Sequence of chain 1.A:
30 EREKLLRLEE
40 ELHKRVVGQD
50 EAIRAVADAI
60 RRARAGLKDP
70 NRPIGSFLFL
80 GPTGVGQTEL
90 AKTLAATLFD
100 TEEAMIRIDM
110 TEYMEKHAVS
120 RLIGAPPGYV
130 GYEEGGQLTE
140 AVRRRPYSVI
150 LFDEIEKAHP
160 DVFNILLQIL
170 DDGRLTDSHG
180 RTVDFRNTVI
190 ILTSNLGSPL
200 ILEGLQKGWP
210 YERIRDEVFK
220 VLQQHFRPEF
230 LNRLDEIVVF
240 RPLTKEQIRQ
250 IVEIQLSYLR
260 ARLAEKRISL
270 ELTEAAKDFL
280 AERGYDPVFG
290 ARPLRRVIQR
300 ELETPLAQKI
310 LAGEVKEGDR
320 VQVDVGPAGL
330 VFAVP

This small molecule binds to this protein.
Small molecule (SMILES): CNc1ccccc1C(=O)O[C@H]1C[C@H](n2cnc3c(N)ncnc32)O[C@@H]1CO[P](=O)(O)OP(=O)(O)O

Binding-site contacts:
Ligand atom O1A contacts residue GLN86 of chain 1.A at 3.1 Å (h-bond).
Ligand atom O1B contacts residue GLN86 of chain 1.A at 2.9 Å (h-bond).
Ligand atom N6 contacts residue VAL46 of chain 1.A at 2.6 Å (h-bond).
Ligand atom O2A contacts residue THR87 of chain 1.A at 3.3 Å.
Ligand atom O1B contacts residue GLY83 of chain 1.A at 3.3 Å (h-bond).
Ligand atom C2 contacts residue ARG44 of chain 1.A at 3.2 Å.
Ligand atom C2B contacts residue GLU88 of chain 1.A at 3.5 Å.
Ligand atom O1A contacts residue GLY85 of chain 1.A at 3.2 Å.
Ligand atom C5' contacts residue GLN254 of chain 1.A at 3.5 Å.
Ligand atom O3A contacts residue ARG291 of chain 1.A at 3.3 Å (salt-bridge).
Ligand atom C4B contacts residue ALA290 of chain 1.A at 3.4 Å (hydrophobic).
Ligand atom C4' contacts residue GLN254 of chain 1.A at 3.3 Å.
Ligand atom C2 contacts residue VAL46 of chain 1.A at 3.5 Å (hydrophobic).
Ligand atom C5B contacts residue ARG291 of chain 1.A at 3.5 Å.
Ligand atom O1B contacts residue GLY85 of chain 1.A at 3.1 Å (h-bond).
Ligand atom N7 contacts residue VAL84 of chain 1.A at 3.1 Å.
Ligand atom PB contacts residue ARG291 of chain 1.A at 3.5 Å.
Ligand atom C8 contacts residue GLY83 of chain 1.A at 3.5 Å.
Ligand atom C6 contacts residue VAL46 of chain 1.A at 3.5 Å (hydrophobic).
Ligand atom O3A contacts residue GLY83 of chain 1.A at 3.4 Å.
Ligand atom O1A contacts residue THR87 of chain 1.A at 3.2 Å (h-bond).
Ligand atom C5' contacts residue ARG294 of chain 1.A at 3.5 Å.
Ligand atom CM' contacts residue ARG294 of chain 1.A at 3.5 Å.
Ligand atom N6 contacts residue LEU242 of chain 1.A at 3.6 Å.
Ligand atom O2B contacts residue GLY83 of chain 1.A at 2.8 Å (h-bond).
Ligand atom N1 contacts residue VAL46 of chain 1.A at 2.7 Å (h-bond).
Ligand atom N7 contacts residue GLY85 of chain 1.A at 3.2 Å (h-bond).
Ligand atom O3B contacts residue THR87 of chain 1.A at 2.6 Å (h-bond).
Ligand atom C3' contacts residue GLN254 of chain 1.A at 3.5 Å.
Ligand atom C3' contacts residue ARG294 of chain 1.A at 3.5 Å.
Ligand atom O1B contacts residue VAL84 of chain 1.A at 3.0 Å (h-bond).
Ligand atom PB contacts residue GLY83 of chain 1.A at 3.5 Å.
Ligand atom O3B contacts residue ARG291 of chain 1.A at 3.6 Å (salt-bridge).
Ligand atom N1 contacts residue VAL45 of chain 1.A at 3.5 Å.
Ligand atom C5 contacts residue ILE250 of chain 1.A at 3.4 Å (hydrophobic).
Ligand atom O2B contacts residue ARG291 of chain 1.A at 2.8 Å (salt-bridge).
Ligand atom O1A contacts residue GLU88 of chain 1.A at 3.2 Å (salt-bridge).
Ligand atom N6 contacts residue VAL84 of chain 1.A at 3.2 Å (h-bond).
Ligand atom O3B contacts residue GLN86 of chain 1.A at 3.4 Å.
Ligand atom O4' contacts residue ALA290 of chain 1.A at 3.1 Å (h-bond).